Binding-site contacts:
Ligand atom C2 contacts residue GLY150 of chain 48.E at 3.7 Å.
Ligand atom C5 contacts residue ASP161 of chain 48.E at 4.5 Å.
Ligand atom C1 contacts residue ASN154 of chain 48.E at 1.4 Å.
Ligand atom O7 contacts residue ASN154 of chain 48.E at 4.2 Å.
Ligand atom C2 contacts residue ASN154 of chain 48.E at 2.4 Å.
Ligand atom N2 contacts residue GLY150 of chain 48.E at 3.4 Å (h-bond).
Ligand atom C1 contacts residue THR156 of chain 48.E at 4.0 Å.
Ligand atom O7 contacts residue GLY150 of chain 48.E at 2.9 Å (h-bond).
Ligand atom O6 contacts residue MET151 of chain 48.E at 4.3 Å.
Ligand atom C4 contacts residue ASP161 of chain 48.E at 4.0 Å.
Ligand atom C5 contacts residue THR156 of chain 48.E at 3.8 Å.
Ligand atom C3 contacts residue ASN154 of chain 48.E at 3.8 Å.
Ligand atom O5 contacts residue THR156 of chain 48.E at 3.8 Å.
Ligand atom O5 contacts residue THR156 of chain 48.E at 3.8 Å.
Ligand atom O7 contacts residue HIS148 of chain 48.E at 3.6 Å (h-bond).
Ligand atom C6 contacts residue THR156 of chain 48.E at 3.9 Å.
Ligand atom C5 contacts residue MET151 of chain 48.E at 3.9 Å (hydrophobic).
Ligand atom C8 contacts residue GLY150 of chain 48.E at 3.7 Å.
Ligand atom O5 contacts residue ASN157 of chain 48.E at 4.0 Å.
Ligand atom O4 contacts residue ASP161 of chain 48.E at 4.0 Å.
Ligand atom C5 contacts residue ASN154 of chain 48.E at 3.6 Å.
Ligand atom O5 contacts residue MET151 of chain 48.E at 3.9 Å.
Ligand atom C6 contacts residue ASN157 of chain 48.E at 3.3 Å.
Ligand atom C1 contacts residue GLY150 of chain 48.E at 4.0 Å.
Ligand atom C6 contacts residue THR156 of chain 48.E at 3.6 Å.
Ligand atom C4 contacts residue MET151 of chain 48.E at 3.9 Å (hydrophobic).
Ligand atom C8 contacts residue ASN157 of chain 48.E at 3.6 Å.
Ligand atom C5 contacts residue THR156 of chain 48.E at 3.8 Å.
Ligand atom O6 contacts residue THR156 of chain 48.E at 4.4 Å.
Ligand atom C3 contacts residue MET151 of chain 48.E at 4.0 Å (hydrophobic).
Ligand atom C6 contacts residue ASP161 of chain 48.E at 3.6 Å.
Ligand atom C7 contacts residue GLY150 of chain 48.E at 3.0 Å.
Ligand atom N2 contacts residue ASN154 of chain 48.E at 2.9 Å (h-bond).
Ligand atom C4 contacts residue ASN154 of chain 48.E at 4.2 Å.
Ligand atom C1 contacts residue MET151 of chain 48.E at 4.2 Å (hydrophobic).
Ligand atom O5 contacts residue ASN154 of chain 48.E at 2.3 Å (h-bond).
Ligand atom C7 contacts residue ASN154 of chain 48.E at 3.7 Å.
Ligand atom C2 contacts residue MET151 of chain 48.E at 4.2 Å (hydrophobic).
Ligand atom O6 contacts residue HIS148 of chain 48.E at 3.8 Å.

The small molecule below binds the protein below.
Small molecule (SMILES): CC(=O)N[C@H]1[C@H](O[C@H]2[C@H](O)[C@@H](NC(C)=O)CO[C@@H]2CO[C@@H]2O[C@@H](C)[C@@H](O)[C@@H](O)[C@@H]2O)O[C@H](CO)[C@@H](O)[C@@H]1O

Sequence of chain 48.E:
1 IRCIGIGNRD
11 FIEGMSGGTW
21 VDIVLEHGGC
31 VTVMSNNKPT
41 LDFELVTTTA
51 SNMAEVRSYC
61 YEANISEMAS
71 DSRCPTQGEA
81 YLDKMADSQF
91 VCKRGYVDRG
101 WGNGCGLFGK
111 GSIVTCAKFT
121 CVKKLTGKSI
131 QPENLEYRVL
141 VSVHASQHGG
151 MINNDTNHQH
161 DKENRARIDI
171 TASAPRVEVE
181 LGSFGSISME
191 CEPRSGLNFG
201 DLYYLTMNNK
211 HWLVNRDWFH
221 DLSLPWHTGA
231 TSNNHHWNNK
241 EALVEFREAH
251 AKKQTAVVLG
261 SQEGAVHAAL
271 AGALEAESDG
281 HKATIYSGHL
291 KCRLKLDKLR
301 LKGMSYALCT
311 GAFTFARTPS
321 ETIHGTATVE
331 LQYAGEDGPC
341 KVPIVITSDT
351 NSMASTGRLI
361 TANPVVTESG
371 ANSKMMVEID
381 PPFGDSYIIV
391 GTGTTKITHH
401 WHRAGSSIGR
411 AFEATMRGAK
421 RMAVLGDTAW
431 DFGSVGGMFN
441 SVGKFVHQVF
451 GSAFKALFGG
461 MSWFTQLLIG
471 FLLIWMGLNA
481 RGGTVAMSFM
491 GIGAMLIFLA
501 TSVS